This protein binds this small molecule.
Small molecule (SMILES): CC(=O)N[C@@H]1[C@@H](O)[C@H](O)[C@@H](CO)O[C@H]1O

Sequence of chain 1.C:
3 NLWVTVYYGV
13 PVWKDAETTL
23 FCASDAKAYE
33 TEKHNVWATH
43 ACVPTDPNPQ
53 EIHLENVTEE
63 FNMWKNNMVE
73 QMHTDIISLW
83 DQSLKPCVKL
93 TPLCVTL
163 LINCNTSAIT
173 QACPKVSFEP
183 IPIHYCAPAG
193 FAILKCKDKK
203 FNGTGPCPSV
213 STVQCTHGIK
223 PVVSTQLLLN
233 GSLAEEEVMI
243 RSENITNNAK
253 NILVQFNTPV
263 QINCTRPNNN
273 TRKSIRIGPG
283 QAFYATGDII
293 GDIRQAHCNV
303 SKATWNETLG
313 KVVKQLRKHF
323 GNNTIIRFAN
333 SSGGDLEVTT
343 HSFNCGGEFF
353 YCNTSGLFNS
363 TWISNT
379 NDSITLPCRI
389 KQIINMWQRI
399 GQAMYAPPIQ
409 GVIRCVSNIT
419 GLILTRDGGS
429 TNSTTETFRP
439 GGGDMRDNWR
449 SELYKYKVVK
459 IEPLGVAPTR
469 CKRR

Binding-site contacts:
Ligand atom C8 contacts residue ASN361 of chain 1.C at 3.4 Å.
Ligand atom O5 contacts residue ASN361 of chain 1.C at 2.4 Å (h-bond).
Ligand atom C3 contacts residue ASN361 of chain 1.C at 3.9 Å.
Ligand atom N2 contacts residue ASN361 of chain 1.C at 3.1 Å (h-bond).
Ligand atom C2 contacts residue ASN361 of chain 1.C at 2.6 Å.
Ligand atom C7 contacts residue ASN361 of chain 1.C at 3.5 Å.
Ligand atom C5 contacts residue ASN361 of chain 1.C at 3.7 Å.
Ligand atom C1 contacts residue ASN361 of chain 1.C at 1.5 Å.
Ligand atom O7 contacts residue ASN361 of chain 1.C at 3.8 Å.
Ligand atom C4 contacts residue ASN361 of chain 1.C at 4.3 Å.